Sequence of chain 3.A:
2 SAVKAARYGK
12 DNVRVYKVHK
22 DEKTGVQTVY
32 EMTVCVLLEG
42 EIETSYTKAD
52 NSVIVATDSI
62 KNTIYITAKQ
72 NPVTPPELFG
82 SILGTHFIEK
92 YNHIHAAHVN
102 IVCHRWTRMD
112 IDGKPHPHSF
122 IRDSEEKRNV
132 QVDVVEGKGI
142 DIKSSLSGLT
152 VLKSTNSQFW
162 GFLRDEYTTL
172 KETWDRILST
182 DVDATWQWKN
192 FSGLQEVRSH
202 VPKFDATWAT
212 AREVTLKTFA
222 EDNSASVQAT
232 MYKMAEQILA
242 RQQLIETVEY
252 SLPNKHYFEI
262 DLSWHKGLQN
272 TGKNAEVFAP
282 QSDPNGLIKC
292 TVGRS

Binding-site contacts:
Ligand atom C2 contacts residue VAL228 of chain 3.A at 4.0 Å (hydrophobic).
Ligand atom C2 contacts residue ASN255 of chain 3.A at 3.9 Å.
Ligand atom C5 contacts residue THR58 of chain 4.A at 4.0 Å.
Ligand atom C2 contacts residue ARG177 of chain 3.A at 3.6 Å.
Ligand atom O2 contacts residue GLN229 of chain 3.A at 3.7 Å.
Ligand atom N7 contacts residue THR58 of chain 4.A at 2.8 Å (h-bond).
Ligand atom C4 contacts residue ARG177 of chain 3.A at 3.8 Å.
Ligand atom C6 contacts residue GLN229 of chain 3.A at 3.6 Å.
Ligand atom O2 contacts residue SER227 of chain 3.A at 3.6 Å.
Ligand atom N9 contacts residue ARG177 of chain 3.A at 4.0 Å.
Ligand atom N1 contacts residue GLN229 of chain 3.A at 2.9 Å (h-bond).
Ligand atom N7 contacts residue PHE160 of chain 3.A at 3.7 Å.
Ligand atom N1 contacts residue PHE160 of chain 3.A at 3.7 Å.
Ligand atom N7 contacts residue ALA57 of chain 4.A at 3.5 Å.
Ligand atom O6 contacts residue TYR9 of chain 4.A at 3.8 Å.
Ligand atom O6 contacts residue ILE55 of chain 4.A at 3.6 Å.
Ligand atom N8 contacts residue LEU171 of chain 3.A at 3.8 Å.
Ligand atom N9 contacts residue THR58 of chain 4.A at 4.0 Å.
Ligand atom N8 contacts residue THR58 of chain 4.A at 3.3 Å (h-bond).
Ligand atom C2 contacts residue PHE160 of chain 3.A at 3.7 Å (hydrophobic).
Ligand atom N9 contacts residue LEU171 of chain 3.A at 4.0 Å.
Ligand atom N3 contacts residue PHE160 of chain 3.A at 3.7 Å.
Ligand atom O6 contacts residue ILE289 of chain 3.A at 4.1 Å.
Ligand atom O2 contacts residue ARG177 of chain 3.A at 2.8 Å (salt-bridge).
Ligand atom O2 contacts residue VAL228 of chain 3.A at 2.9 Å (h-bond).
Ligand atom O2 contacts residue ASN255 of chain 3.A at 4.1 Å.
Ligand atom N3 contacts residue ARG177 of chain 3.A at 3.0 Å (salt-bridge).
Ligand atom C2 contacts residue GLN229 of chain 3.A at 3.8 Å.
Ligand atom O6 contacts residue THR58 of chain 4.A at 3.8 Å.
Ligand atom N8 contacts residue ASP59 of chain 4.A at 3.9 Å.
Ligand atom N3 contacts residue ASN255 of chain 3.A at 3.3 Å (h-bond).
Ligand atom C4 contacts residue ASN255 of chain 3.A at 3.8 Å.
Ligand atom C4 contacts residue PHE160 of chain 3.A at 3.4 Å (hydrophobic).
Ligand atom N8 contacts residue PHE160 of chain 3.A at 3.6 Å.
Ligand atom N9 contacts residue PHE160 of chain 3.A at 3.5 Å.
Ligand atom C5 contacts residue PHE160 of chain 3.A at 3.4 Å (hydrophobic).
Ligand atom O2 contacts residue PHE160 of chain 3.A at 3.9 Å.
Ligand atom O6 contacts residue GLN229 of chain 3.A at 2.8 Å (h-bond).
Ligand atom C6 contacts residue PHE160 of chain 3.A at 3.6 Å (hydrophobic).
Ligand atom N8 contacts residue ALA57 of chain 4.A at 3.8 Å.

A small-molecule ligand and the protein it binds are described below.
Small molecule (SMILES): O=c1[nH]c(=O)c2nn[nH]c2[nH]1

Sequence of chain 4.A:
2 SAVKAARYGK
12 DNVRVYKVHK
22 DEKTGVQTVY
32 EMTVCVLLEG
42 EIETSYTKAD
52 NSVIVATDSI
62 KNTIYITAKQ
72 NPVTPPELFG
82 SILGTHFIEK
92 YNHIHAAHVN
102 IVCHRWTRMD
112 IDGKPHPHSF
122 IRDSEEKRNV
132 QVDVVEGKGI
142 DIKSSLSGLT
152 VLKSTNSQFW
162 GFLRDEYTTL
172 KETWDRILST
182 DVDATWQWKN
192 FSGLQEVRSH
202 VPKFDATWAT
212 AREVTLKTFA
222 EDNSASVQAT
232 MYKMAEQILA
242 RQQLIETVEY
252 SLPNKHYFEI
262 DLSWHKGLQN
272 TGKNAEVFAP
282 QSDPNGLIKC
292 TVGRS